Binding-site contacts:
Ligand atom C11 contacts residue ILE187 of chain 1.A at 3.5 Å (hydrophobic).
Ligand atom O6 contacts residue TYR189 of chain 1.A at 2.5 Å (h-bond).
Ligand atom O7 contacts residue SER281 of chain 1.A at 2.7 Å (h-bond).
Ligand atom O4 contacts residue PHE285 of chain 1.A at 3.4 Å.
Ligand atom C1 contacts residue CYS104 of chain 1.A at 4.0 Å (hydrophobic).
Ligand atom O4 contacts residue PRO283 of chain 1.A at 3.8 Å.
Ligand atom C4 contacts residue PHE285 of chain 1.A at 3.9 Å (hydrophobic).
Ligand atom C2 contacts residue VAL185 of chain 1.A at 3.9 Å (hydrophobic).
Ligand atom S contacts residue HIS214 of chain 1.A at 3.2 Å (h-bond).
Ligand atom N2 contacts residue PHE285 of chain 1.A at 3.5 Å.
Ligand atom O8 contacts residue PHE211 of chain 1.A at 3.2 Å.
Ligand atom S contacts residue PHE285 of chain 1.A at 3.8 Å.
Ligand atom O8 contacts residue HIS214 of chain 1.A at 3.2 Å (h-bond).
Ligand atom S contacts residue FE21 of chain 1.D at 2.4 Å.
Ligand atom O7 contacts residue TYR189 of chain 1.A at 3.4 Å.
Ligand atom C8 contacts residue PHE285 of chain 1.A at 3.9 Å (hydrophobic).
Ligand atom C9 contacts residue PHE211 of chain 1.A at 3.8 Å (hydrophobic).
Ligand atom O1 contacts residue ARG87 of chain 1.A at 2.8 Å (salt-bridge).
Ligand atom C6 contacts residue LEU324 of chain 1.A at 3.9 Å (hydrophobic).
Ligand atom O8 contacts residue FE21 of chain 1.D at 3.4 Å.
Ligand atom C12 contacts residue SER281 of chain 1.A at 3.5 Å.
Ligand atom O3 contacts residue THR331 of chain 1.A at 3.9 Å.
Ligand atom C9 contacts residue FE21 of chain 1.D at 3.4 Å.
Ligand atom O7 contacts residue GLN225 of chain 1.A at 3.9 Å.
Ligand atom O4 contacts residue ILE187 of chain 1.A at 3.5 Å.
Ligand atom C11 contacts residue SER281 of chain 1.A at 3.6 Å.
Ligand atom O7 contacts residue ILE187 of chain 1.A at 3.8 Å.
Ligand atom N1 contacts residue TYR91 of chain 1.A at 3.0 Å (h-bond).
Ligand atom C1 contacts residue ARG87 of chain 1.A at 3.9 Å.
Ligand atom C10 contacts residue SER281 of chain 1.A at 3.8 Å.
Ligand atom C14 contacts residue PRO283 of chain 1.A at 3.7 Å (hydrophobic).
Ligand atom S contacts residue ASP216 of chain 1.A at 3.0 Å (salt-bridge).
Ligand atom N1 contacts residue CYS104 of chain 1.A at 3.9 Å.
Ligand atom O2 contacts residue ARG87 of chain 1.A at 2.8 Å (salt-bridge).
Ligand atom C1 contacts residue SER183 of chain 1.A at 3.6 Å.
Ligand atom C11 contacts residue TYR189 of chain 1.A at 3.5 Å (hydrophobic).
Ligand atom O1 contacts residue LEU321 of chain 1.A at 3.8 Å.
Ligand atom O2 contacts residue SER183 of chain 1.A at 2.6 Å (h-bond).
Ligand atom C9 contacts residue HIS214 of chain 1.A at 3.5 Å.
Ligand atom C10 contacts residue ILE187 of chain 1.A at 3.4 Å (hydrophobic).

The small molecule below binds the protein below.
Small molecule (SMILES): CC(C)[C@@H](OC(=O)[C@@H](NC(=O)CCC[C@H](N)C(=O)O)C(=O)S)C(=O)O

Sequence of chain 1.A:
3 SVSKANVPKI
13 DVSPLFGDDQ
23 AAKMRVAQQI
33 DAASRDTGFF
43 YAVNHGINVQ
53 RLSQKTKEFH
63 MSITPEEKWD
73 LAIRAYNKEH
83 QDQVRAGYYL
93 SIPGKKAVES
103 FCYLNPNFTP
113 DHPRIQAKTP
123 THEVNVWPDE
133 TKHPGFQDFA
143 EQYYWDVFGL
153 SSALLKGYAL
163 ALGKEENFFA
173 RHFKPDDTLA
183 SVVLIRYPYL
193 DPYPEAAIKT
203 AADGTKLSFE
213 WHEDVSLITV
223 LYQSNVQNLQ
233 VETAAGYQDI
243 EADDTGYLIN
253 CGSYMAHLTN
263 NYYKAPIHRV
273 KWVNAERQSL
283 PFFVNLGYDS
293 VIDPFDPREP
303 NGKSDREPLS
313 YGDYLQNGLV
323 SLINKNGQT